Sequence of chain 1.G:
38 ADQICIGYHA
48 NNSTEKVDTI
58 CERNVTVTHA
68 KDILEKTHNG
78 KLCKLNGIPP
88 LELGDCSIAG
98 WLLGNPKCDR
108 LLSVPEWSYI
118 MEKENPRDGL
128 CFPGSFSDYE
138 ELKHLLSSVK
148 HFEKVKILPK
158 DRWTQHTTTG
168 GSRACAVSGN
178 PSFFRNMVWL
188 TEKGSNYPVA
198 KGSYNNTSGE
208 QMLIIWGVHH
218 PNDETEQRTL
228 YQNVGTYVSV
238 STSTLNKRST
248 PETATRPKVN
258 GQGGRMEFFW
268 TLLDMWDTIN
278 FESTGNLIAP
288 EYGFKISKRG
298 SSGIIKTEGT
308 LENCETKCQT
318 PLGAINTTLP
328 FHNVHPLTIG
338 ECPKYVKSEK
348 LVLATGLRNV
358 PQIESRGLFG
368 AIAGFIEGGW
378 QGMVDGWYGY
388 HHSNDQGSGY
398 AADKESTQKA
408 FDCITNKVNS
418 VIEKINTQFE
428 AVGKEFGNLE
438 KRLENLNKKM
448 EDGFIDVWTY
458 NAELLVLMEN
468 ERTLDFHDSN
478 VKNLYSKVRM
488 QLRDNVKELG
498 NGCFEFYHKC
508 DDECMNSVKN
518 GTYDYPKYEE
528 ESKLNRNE

This protein binds this small molecule.
Small molecule (SMILES): CC(=O)N[C@H]1[C@H](O[C@H]2[C@H](O)[C@@H](NC(C)=O)CO[C@@H]2CO)O[C@H](CO)[C@@H](O[C@@H]2O[C@H](CO)[C@@H](O)[C@H](O)[C@@H]2O)[C@@H]1O

Sequence of chain 1.I:
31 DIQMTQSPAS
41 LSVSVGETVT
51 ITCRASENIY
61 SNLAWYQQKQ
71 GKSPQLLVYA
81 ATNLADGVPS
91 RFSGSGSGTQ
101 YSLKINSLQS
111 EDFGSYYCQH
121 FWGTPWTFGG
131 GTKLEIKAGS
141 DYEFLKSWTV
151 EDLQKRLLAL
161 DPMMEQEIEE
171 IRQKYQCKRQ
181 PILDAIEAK

Binding-site contacts:
Ligand atom C3 contacts residue ASN517 of chain 1.G at 3.6 Å.
Ligand atom N2 contacts residue THR519 of chain 1.G at 3.6 Å.
Ligand atom C1 contacts residue THR519 of chain 1.G at 3.7 Å.
Ligand atom O5 contacts residue ASN517 of chain 1.G at 2.4 Å (h-bond).
Ligand atom C5 contacts residue SER514 of chain 1.G at 4.5 Å.
Ligand atom C7 contacts residue THR519 of chain 1.G at 3.9 Å.
Ligand atom C4 contacts residue ASN517 of chain 1.G at 4.2 Å.
Ligand atom C6 contacts residue ASN513 of chain 1.G at 3.8 Å.
Ligand atom O5 contacts residue THR519 of chain 1.G at 4.5 Å.
Ligand atom O3 contacts residue ASN517 of chain 1.G at 3.8 Å.
Ligand atom C7 contacts residue ASN517 of chain 1.G at 3.7 Å.
Ligand atom C5 contacts residue THR519 of chain 1.G at 4.5 Å.
Ligand atom N2 contacts residue ASN517 of chain 1.G at 3.3 Å (h-bond).
Ligand atom C6 contacts residue GLU510 of chain 1.G at 3.6 Å.
Ligand atom C1 contacts residue SER514 of chain 1.G at 4.4 Å.
Ligand atom C2 contacts residue THR519 of chain 1.G at 4.3 Å.
Ligand atom O6 contacts residue ASN513 of chain 1.G at 2.7 Å (h-bond).
Ligand atom C1 contacts residue ASN513 of chain 1.G at 4.4 Å.
Ligand atom C8 contacts residue ASN517 of chain 1.G at 3.3 Å.
Ligand atom O7 contacts residue SER95 of chain 1.I at 3.8 Å.
Ligand atom O6 contacts residue GLU510 of chain 1.G at 3.9 Å.
Ligand atom C6 contacts residue SER514 of chain 1.G at 4.3 Å.
Ligand atom C1 contacts residue ASN517 of chain 1.G at 1.4 Å.
Ligand atom C5 contacts residue ASN517 of chain 1.G at 3.6 Å.
Ligand atom O6 contacts residue GLU510 of chain 1.G at 3.9 Å.
Ligand atom C2 contacts residue ASN517 of chain 1.G at 2.4 Å.
Ligand atom O7 contacts residue THR519 of chain 1.G at 3.7 Å.
Ligand atom O5 contacts residue SER514 of chain 1.G at 4.3 Å.
Ligand atom O5 contacts residue ASN513 of chain 1.G at 4.0 Å.